Sequence of chain 1.B:
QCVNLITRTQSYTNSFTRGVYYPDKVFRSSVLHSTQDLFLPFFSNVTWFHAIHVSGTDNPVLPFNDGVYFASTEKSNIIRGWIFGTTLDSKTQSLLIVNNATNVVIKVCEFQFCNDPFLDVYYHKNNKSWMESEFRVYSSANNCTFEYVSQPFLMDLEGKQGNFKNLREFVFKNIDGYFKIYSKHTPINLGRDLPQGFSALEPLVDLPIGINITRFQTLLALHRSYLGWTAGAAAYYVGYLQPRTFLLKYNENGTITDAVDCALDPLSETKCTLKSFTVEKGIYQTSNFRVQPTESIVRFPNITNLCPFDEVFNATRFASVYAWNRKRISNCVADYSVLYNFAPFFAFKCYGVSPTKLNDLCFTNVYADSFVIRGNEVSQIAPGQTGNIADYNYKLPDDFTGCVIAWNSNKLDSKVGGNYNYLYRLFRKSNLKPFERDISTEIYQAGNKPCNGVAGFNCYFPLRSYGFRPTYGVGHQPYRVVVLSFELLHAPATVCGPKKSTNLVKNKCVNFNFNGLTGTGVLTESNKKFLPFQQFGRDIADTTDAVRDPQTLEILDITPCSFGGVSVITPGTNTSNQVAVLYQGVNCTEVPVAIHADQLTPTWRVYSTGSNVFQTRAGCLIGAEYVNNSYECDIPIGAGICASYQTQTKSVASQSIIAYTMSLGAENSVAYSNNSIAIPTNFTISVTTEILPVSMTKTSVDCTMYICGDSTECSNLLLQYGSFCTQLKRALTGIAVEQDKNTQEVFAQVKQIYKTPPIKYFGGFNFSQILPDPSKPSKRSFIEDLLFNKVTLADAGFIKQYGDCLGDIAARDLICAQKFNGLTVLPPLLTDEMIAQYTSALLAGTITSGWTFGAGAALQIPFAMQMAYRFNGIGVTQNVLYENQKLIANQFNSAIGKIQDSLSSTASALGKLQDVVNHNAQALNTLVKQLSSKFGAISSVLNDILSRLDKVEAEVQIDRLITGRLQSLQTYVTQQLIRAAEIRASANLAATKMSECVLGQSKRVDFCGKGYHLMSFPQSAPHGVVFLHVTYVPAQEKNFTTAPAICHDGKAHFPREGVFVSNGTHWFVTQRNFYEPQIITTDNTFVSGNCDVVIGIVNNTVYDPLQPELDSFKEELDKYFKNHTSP

This protein binds this small molecule.
Small molecule (SMILES): CC(=O)N[C@H]1[C@H](O[C@H]2[C@H](O)[C@@H](NC(C)=O)CO[C@@H]2CO)O[C@H](CO)[C@@H](O[C@H]2O[C@H](CO)[C@@H](O)[C@H](O)[C@@H]2O)[C@@H]1O

Sequence of chain 1.C:
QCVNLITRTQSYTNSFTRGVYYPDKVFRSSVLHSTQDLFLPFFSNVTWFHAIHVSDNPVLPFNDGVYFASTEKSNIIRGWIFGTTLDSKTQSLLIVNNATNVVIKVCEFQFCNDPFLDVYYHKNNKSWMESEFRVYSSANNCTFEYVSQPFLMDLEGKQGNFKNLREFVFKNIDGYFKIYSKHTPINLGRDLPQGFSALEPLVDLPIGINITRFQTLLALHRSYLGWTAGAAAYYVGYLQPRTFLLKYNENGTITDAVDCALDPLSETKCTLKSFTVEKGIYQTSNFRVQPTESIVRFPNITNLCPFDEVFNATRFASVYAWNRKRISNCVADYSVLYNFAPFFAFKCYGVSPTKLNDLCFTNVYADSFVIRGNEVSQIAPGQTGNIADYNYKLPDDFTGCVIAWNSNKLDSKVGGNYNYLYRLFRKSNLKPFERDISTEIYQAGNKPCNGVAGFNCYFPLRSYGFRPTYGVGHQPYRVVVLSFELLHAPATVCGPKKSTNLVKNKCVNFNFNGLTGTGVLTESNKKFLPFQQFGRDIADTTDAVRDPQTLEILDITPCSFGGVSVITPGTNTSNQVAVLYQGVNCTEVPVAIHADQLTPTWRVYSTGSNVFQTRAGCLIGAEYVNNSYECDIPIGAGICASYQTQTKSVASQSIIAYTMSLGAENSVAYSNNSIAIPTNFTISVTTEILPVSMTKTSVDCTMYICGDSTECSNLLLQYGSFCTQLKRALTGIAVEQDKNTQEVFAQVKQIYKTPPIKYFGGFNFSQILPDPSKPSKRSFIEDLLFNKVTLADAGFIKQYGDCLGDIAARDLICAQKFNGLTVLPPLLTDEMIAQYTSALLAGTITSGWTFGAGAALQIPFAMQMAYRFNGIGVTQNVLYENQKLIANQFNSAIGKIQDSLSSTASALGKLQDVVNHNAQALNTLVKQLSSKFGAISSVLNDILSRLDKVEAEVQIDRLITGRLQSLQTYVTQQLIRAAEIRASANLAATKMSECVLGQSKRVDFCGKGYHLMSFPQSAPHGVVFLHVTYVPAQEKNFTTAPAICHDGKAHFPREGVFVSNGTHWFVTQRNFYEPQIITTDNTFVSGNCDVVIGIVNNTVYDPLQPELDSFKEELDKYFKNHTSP

Binding-site contacts:
Ligand atom C8 contacts residue ARG454 of chain 1.C at 3.2 Å.
Ligand atom C8 contacts residue GLU462 of chain 1.C at 3.7 Å.
Ligand atom C4 contacts residue ASN231 of chain 1.B at 4.2 Å.
Ligand atom C5 contacts residue THR105 of chain 1.B at 3.8 Å.
Ligand atom O5 contacts residue THR233 of chain 1.B at 3.1 Å (h-bond).
Ligand atom O5 contacts residue THR105 of chain 1.B at 2.8 Å (h-bond).
Ligand atom C1 contacts residue THR105 of chain 1.B at 3.9 Å.
Ligand atom C1 contacts residue ASN231 of chain 1.B at 1.4 Å.
Ligand atom C7 contacts residue ARG454 of chain 1.C at 4.0 Å.
Ligand atom O5 contacts residue ASN231 of chain 1.B at 2.3 Å (h-bond).
Ligand atom O7 contacts residue GLU462 of chain 1.C at 4.0 Å.
Ligand atom C8 contacts residue THR233 of chain 1.B at 4.4 Å.
Ligand atom C8 contacts residue LYS459 of chain 1.C at 3.8 Å.
Ligand atom C5 contacts residue THR233 of chain 1.B at 3.5 Å.
Ligand atom C3 contacts residue ASN231 of chain 1.B at 3.8 Å.
Ligand atom C1 contacts residue THR233 of chain 1.B at 3.8 Å.
Ligand atom C7 contacts residue GLU462 of chain 1.C at 4.1 Å.
Ligand atom C6 contacts residue THR105 of chain 1.B at 3.5 Å.
Ligand atom C6 contacts residue LYS455 of chain 1.C at 3.9 Å.
Ligand atom O7 contacts residue ASN231 of chain 1.B at 3.3 Å (h-bond).
Ligand atom C2 contacts residue ASN231 of chain 1.B at 2.5 Å.
Ligand atom N2 contacts residue ASN231 of chain 1.B at 3.0 Å (h-bond).
Ligand atom C7 contacts residue ASN231 of chain 1.B at 3.3 Å.
Ligand atom O7 contacts residue ARG454 of chain 1.C at 3.3 Å (salt-bridge).
Ligand atom C6 contacts residue THR233 of chain 1.B at 3.7 Å.
Ligand atom C5 contacts residue ASN231 of chain 1.B at 3.7 Å.
Ligand atom O6 contacts residue THR105 of chain 1.B at 3.5 Å (h-bond).